Binding-site contacts:
Ligand atom C3 contacts residue HIS65 of chain 1.A at 3.9 Å.
Ligand atom C2 contacts residue GLY294 of chain 1.A at 3.3 Å.
Ligand atom O2 contacts residue GLY294 of chain 1.A at 4.1 Å.
Ligand atom C5 contacts residue GLY344 of chain 1.A at 4.1 Å.
Ligand atom N2 contacts residue GLY344 of chain 1.A at 3.0 Å.
Ligand atom C3 contacts residue LEU68 of chain 1.A at 3.7 Å (hydrophobic).
Ligand atom O4 contacts residue MHA1 of chain 1.C at 3.7 Å.
Ligand atom O5 contacts residue MET293 of chain 1.A at 3.5 Å.
Ligand atom C4 contacts residue HIS65 of chain 1.A at 3.9 Å.
Ligand atom C5 contacts residue MHA1 of chain 1.C at 3.2 Å.
Ligand atom O5 contacts residue MHA1 of chain 1.C at 2.9 Å (h-bond).
Ligand atom O2 contacts residue ASP322 of chain 1.A at 2.2 Å (salt-bridge).
Ligand atom N2 contacts residue GLY294 of chain 1.A at 3.6 Å.
Ligand atom N2 contacts residue ASP322 of chain 1.A at 3.8 Å.
Ligand atom O3 contacts residue LYS155 of chain 1.A at 3.9 Å.
Ligand atom C1 contacts residue GLY294 of chain 1.A at 4.0 Å.
Ligand atom O2 contacts residue HIS65 of chain 1.A at 3.8 Å.
Ligand atom O5 contacts residue GLY294 of chain 1.A at 2.5 Å (h-bond).
Ligand atom C6 contacts residue ASN343 of chain 1.A at 3.5 Å.
Ligand atom N2 contacts residue MET293 of chain 1.A at 2.8 Å.
Ligand atom C6 contacts residue MHA1 of chain 1.C at 3.7 Å.
Ligand atom O1 contacts residue HIS244 of chain 1.A at 3.0 Å.
Ligand atom N1 contacts residue MHA1 of chain 1.C at 2.7 Å (h-bond).
Ligand atom O1 contacts residue ASP322 of chain 1.A at 2.7 Å (salt-bridge).
Ligand atom C6 contacts residue GLY294 of chain 1.A at 3.4 Å.
Ligand atom O4 contacts residue LEU68 of chain 1.A at 3.5 Å.
Ligand atom O3 contacts residue HIS65 of chain 1.A at 3.3 Å.
Ligand atom C2 contacts residue ASP322 of chain 1.A at 2.9 Å.
Ligand atom C1 contacts residue MHA1 of chain 1.C at 3.1 Å.
Ligand atom C3 contacts residue MHA1 of chain 1.C at 3.4 Å.
Ligand atom C6 contacts residue MET293 of chain 1.A at 3.7 Å (hydrophobic).
Ligand atom C4 contacts residue MHA1 of chain 1.C at 3.8 Å.
Ligand atom C5 contacts residue ASN343 of chain 1.A at 3.2 Å.
Ligand atom O1 contacts residue GLY294 of chain 1.A at 2.4 Å (h-bond).
Ligand atom C6 contacts residue GLY344 of chain 1.A at 3.8 Å.
Ligand atom C6 contacts residue ASP322 of chain 1.A at 4.1 Å.
Ligand atom O5 contacts residue ASN343 of chain 1.A at 3.4 Å.
Ligand atom C2 contacts residue HIS244 of chain 1.A at 4.0 Å.
Ligand atom C4 contacts residue LEU68 of chain 1.A at 3.7 Å (hydrophobic).
Ligand atom N2 contacts residue ASN343 of chain 1.A at 3.5 Å.

This protein binds this small molecule.
Small molecule (SMILES): NC(=O)CN(CC(=O)O)CC(=O)O

Sequence of chain 1.A:
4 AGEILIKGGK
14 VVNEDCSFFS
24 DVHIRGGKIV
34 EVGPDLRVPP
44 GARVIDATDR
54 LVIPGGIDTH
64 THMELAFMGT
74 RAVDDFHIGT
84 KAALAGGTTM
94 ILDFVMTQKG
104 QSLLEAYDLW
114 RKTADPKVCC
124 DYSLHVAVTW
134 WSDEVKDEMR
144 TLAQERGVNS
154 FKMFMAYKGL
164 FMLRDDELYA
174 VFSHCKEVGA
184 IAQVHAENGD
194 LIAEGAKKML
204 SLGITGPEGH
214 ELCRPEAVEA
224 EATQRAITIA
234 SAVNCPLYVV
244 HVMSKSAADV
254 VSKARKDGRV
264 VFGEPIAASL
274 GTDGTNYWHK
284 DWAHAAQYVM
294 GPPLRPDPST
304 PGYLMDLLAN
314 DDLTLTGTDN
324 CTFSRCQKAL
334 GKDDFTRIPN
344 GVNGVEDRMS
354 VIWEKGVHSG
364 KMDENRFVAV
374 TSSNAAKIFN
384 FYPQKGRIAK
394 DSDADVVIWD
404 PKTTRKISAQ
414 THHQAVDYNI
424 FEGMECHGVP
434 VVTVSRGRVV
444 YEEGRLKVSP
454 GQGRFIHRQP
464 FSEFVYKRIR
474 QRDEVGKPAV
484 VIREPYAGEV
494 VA